This small molecule binds to this protein.
Small molecule (SMILES): CC(=O)N[C@H]1[C@@H](O[C@H]2[C@H](O)[C@@H](NC(C)=O)CO[C@@H]2CO[C@@H]2O[C@@H](C)[C@@H](O)[C@@H](O)[C@@H]2O)O[C@H](CO)[C@@H](O)[C@@H]1O

Binding-site contacts:
Ligand atom C1 contacts residue ASN53 of chain 1.D at 1.4 Å.
Ligand atom C7 contacts residue ASN53 of chain 1.D at 3.9 Å.
Ligand atom N2 contacts residue LEU46 of chain 1.D at 3.7 Å.
Ligand atom C7 contacts residue LEU46 of chain 1.D at 3.9 Å (hydrophobic).
Ligand atom O7 contacts residue LEU46 of chain 1.D at 4.1 Å.
Ligand atom O7 contacts residue ASN53 of chain 1.D at 4.0 Å.
Ligand atom C4 contacts residue ASN53 of chain 1.D at 4.2 Å.
Ligand atom N2 contacts residue ASN53 of chain 1.D at 2.9 Å (h-bond).
Ligand atom C2 contacts residue ASN53 of chain 1.D at 2.4 Å.
Ligand atom C5 contacts residue ASN53 of chain 1.D at 3.7 Å.
Ligand atom O7 contacts residue PRO48 of chain 1.D at 3.9 Å.
Ligand atom C3 contacts residue ASN53 of chain 1.D at 3.8 Å.
Ligand atom O5 contacts residue ASN53 of chain 1.D at 2.4 Å (h-bond).

Sequence of chain 1.D:
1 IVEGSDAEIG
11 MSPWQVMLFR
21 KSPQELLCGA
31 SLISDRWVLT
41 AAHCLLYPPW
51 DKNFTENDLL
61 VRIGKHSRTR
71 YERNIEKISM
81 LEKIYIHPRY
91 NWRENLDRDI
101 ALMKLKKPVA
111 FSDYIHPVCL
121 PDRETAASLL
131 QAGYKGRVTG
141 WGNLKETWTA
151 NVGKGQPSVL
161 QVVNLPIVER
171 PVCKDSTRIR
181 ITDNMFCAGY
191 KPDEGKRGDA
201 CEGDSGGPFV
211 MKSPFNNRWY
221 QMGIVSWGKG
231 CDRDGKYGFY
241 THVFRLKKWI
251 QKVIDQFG